Binding-site contacts:
Ligand atom O3 contacts residue LEU134 of chain 1.B at 2.4 Å (h-bond).
Ligand atom C1 contacts residue VAL226 of chain 1.B at 3.2 Å (hydrophobic).
Ligand atom C5 contacts residue HIS191 of chain 1.B at 3.3 Å.
Ligand atom O5 contacts residue HIS191 of chain 1.B at 3.3 Å (h-bond).
Ligand atom C15 contacts residue ZN1 of chain 1.E at 2.5 Å.
Ligand atom C10 contacts residue GLU192 of chain 1.B at 3.2 Å.
Ligand atom O3 contacts residue GLY132 of chain 1.B at 3.5 Å (h-bond).
Ligand atom O4 contacts residue HIS201 of chain 1.B at 2.4 Å (h-bond).
Ligand atom C4 contacts residue LEU187 of chain 1.B at 3.6 Å (hydrophobic).
Ligand atom O4 contacts residue HIS191 of chain 1.B at 2.9 Å (h-bond).
Ligand atom C6 contacts residue ALA225 of chain 1.B at 3.7 Å (hydrophobic).
Ligand atom C1 contacts residue GLU184 of chain 1.B at 3.7 Å.
Ligand atom C17 contacts residue HIS201 of chain 1.B at 3.2 Å.
Ligand atom O3 contacts residue GLY135 of chain 1.B at 3.7 Å.
Ligand atom O5 contacts residue GLY135 of chain 1.B at 3.4 Å (h-bond).
Ligand atom C4 contacts residue VAL220 of chain 1.B at 3.7 Å (hydrophobic).
Ligand atom O1 contacts residue HIS191 of chain 1.B at 2.9 Å.
Ligand atom O1 contacts residue LEU187 of chain 1.B at 3.6 Å.
Ligand atom O3 contacts residue THR133 of chain 1.B at 3.1 Å.
Ligand atom C4 contacts residue HIS191 of chain 1.B at 3.7 Å.
Ligand atom N2 contacts residue ZN1 of chain 1.E at 2.9 Å.
Ligand atom N2 contacts residue GLU192 of chain 1.B at 3.2 Å (salt-bridge).
Ligand atom O4 contacts residue ZN1 of chain 1.E at 1.7 Å.
Ligand atom C15 contacts residue HIS191 of chain 1.B at 3.7 Å.
Ligand atom O5 contacts residue ZN1 of chain 1.E at 2.5 Å.
Ligand atom C7 contacts residue ALA225 of chain 1.B at 3.7 Å (hydrophobic).
Ligand atom O5 contacts residue GLU192 of chain 1.B at 2.5 Å (salt-bridge).
Ligand atom C11 contacts residue GLY135 of chain 1.B at 3.4 Å.
Ligand atom C2 contacts residue VAL226 of chain 1.B at 3.6 Å (hydrophobic).
Ligand atom C15 contacts residue HIS201 of chain 1.B at 3.6 Å.
Ligand atom C3 contacts residue LEU187 of chain 1.B at 3.7 Å (hydrophobic).
Ligand atom N2 contacts residue GLY135 of chain 1.B at 3.0 Å (h-bond).
Ligand atom N1 contacts residue GLY135 of chain 1.B at 3.7 Å.
Ligand atom C11 contacts residue THR133 of chain 1.B at 3.1 Å.
Ligand atom C6 contacts residue HIS191 of chain 1.B at 3.7 Å.
Ligand atom C12 contacts residue THR133 of chain 1.B at 3.0 Å.
Ligand atom O4 contacts residue HIS195 of chain 1.B at 3.6 Å (h-bond).
Ligand atom C10 contacts residue HIS191 of chain 1.B at 3.5 Å.
Ligand atom C9 contacts residue GLU192 of chain 1.B at 3.2 Å.
Ligand atom O5 contacts residue HIS195 of chain 1.B at 3.2 Å (h-bond).

Sequence of chain 1.B:
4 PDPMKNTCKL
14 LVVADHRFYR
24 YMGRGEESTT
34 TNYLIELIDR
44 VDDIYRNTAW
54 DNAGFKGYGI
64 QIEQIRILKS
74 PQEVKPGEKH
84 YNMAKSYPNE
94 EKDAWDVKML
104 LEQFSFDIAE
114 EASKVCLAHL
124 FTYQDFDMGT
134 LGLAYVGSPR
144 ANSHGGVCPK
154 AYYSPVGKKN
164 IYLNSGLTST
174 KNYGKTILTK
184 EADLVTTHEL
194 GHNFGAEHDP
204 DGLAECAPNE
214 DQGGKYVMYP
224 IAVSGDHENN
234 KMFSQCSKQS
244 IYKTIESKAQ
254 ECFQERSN

This small molecule binds to this protein.
Small molecule (SMILES): CC#CCOc1ccc(S(=O)(=O)N2CCSC(C)(C)[C@@H]2C(=O)NO)cc1